This protein binds this small molecule.
Small molecule (SMILES): CC(C)(O)C#N

Sequence of chain 1.A:
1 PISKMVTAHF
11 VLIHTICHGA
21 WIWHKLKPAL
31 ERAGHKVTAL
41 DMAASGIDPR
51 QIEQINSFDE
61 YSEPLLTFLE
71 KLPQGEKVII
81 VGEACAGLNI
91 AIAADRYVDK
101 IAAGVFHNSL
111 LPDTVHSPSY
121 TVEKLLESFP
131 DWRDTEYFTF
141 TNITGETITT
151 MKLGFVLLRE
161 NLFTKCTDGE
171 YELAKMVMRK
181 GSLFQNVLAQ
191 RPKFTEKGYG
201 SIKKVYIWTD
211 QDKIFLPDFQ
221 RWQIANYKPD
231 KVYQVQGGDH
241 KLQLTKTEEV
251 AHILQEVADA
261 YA

Binding-site contacts:
Ligand atom C2 contacts residue TRP132 of chain 1.A at 4.1 Å (hydrophobic).
Ligand atom O6 contacts residue CYS85 of chain 1.A at 3.4 Å (h-bond).
Ligand atom C3 contacts residue PHE215 of chain 1.A at 3.7 Å (hydrophobic).
Ligand atom N5 contacts residue THR15 of chain 1.A at 3.4 Å.
Ligand atom C1 contacts residue ALA84 of chain 1.A at 4.3 Å (hydrophobic).
Ligand atom C2 contacts residue HIS18 of chain 1.A at 4.4 Å.
Ligand atom C1 contacts residue LEU162 of chain 1.A at 4.3 Å (hydrophobic).
Ligand atom C4 contacts residue HIS18 of chain 1.A at 4.4 Å.
Ligand atom N5 contacts residue ALA84 of chain 1.A at 3.6 Å.
Ligand atom C2 contacts residue LEU162 of chain 1.A at 4.2 Å (hydrophobic).
Ligand atom C1 contacts residue PHE215 of chain 1.A at 4.5 Å (hydrophobic).
Ligand atom N5 contacts residue HIS240 of chain 1.A at 2.6 Å (h-bond).
Ligand atom C1 contacts residue THR15 of chain 1.A at 4.0 Å.
Ligand atom C4 contacts residue HIS240 of chain 1.A at 3.4 Å.
Ligand atom C2 contacts residue THR15 of chain 1.A at 4.3 Å.
Ligand atom C4 contacts residue ALA84 of chain 1.A at 3.8 Å (hydrophobic).
Ligand atom C3 contacts residue ILE214 of chain 1.A at 3.8 Å (hydrophobic).
Ligand atom O6 contacts residue PHE215 of chain 1.A at 4.3 Å.
Ligand atom C4 contacts residue THR15 of chain 1.A at 3.5 Å.
Ligand atom N5 contacts residue HIS18 of chain 1.A at 4.2 Å.
Ligand atom O6 contacts residue ILE16 of chain 1.A at 4.1 Å.
Ligand atom O6 contacts residue ALA84 of chain 1.A at 3.7 Å.
Ligand atom N5 contacts residue LEU162 of chain 1.A at 3.5 Å.
Ligand atom C3 contacts residue TRP132 of chain 1.A at 3.6 Å (hydrophobic).
Ligand atom C2 contacts residue LEU153 of chain 1.A at 3.8 Å (hydrophobic).
Ligand atom C2 contacts residue ILE16 of chain 1.A at 4.2 Å (hydrophobic).
Ligand atom N5 contacts residue LYS241 of chain 1.A at 3.7 Å.
Ligand atom C4 contacts residue LEU162 of chain 1.A at 3.7 Å (hydrophobic).
Ligand atom O6 contacts residue THR15 of chain 1.A at 2.9 Å (h-bond).